A protein and the small-molecule ligand that binds it are described below.
Small molecule (SMILES): CC(=O)N[C@@H]1[C@@H](O)[C@H](O)[C@@H](CO)O[C@H]1O

Sequence of chain 1.B:
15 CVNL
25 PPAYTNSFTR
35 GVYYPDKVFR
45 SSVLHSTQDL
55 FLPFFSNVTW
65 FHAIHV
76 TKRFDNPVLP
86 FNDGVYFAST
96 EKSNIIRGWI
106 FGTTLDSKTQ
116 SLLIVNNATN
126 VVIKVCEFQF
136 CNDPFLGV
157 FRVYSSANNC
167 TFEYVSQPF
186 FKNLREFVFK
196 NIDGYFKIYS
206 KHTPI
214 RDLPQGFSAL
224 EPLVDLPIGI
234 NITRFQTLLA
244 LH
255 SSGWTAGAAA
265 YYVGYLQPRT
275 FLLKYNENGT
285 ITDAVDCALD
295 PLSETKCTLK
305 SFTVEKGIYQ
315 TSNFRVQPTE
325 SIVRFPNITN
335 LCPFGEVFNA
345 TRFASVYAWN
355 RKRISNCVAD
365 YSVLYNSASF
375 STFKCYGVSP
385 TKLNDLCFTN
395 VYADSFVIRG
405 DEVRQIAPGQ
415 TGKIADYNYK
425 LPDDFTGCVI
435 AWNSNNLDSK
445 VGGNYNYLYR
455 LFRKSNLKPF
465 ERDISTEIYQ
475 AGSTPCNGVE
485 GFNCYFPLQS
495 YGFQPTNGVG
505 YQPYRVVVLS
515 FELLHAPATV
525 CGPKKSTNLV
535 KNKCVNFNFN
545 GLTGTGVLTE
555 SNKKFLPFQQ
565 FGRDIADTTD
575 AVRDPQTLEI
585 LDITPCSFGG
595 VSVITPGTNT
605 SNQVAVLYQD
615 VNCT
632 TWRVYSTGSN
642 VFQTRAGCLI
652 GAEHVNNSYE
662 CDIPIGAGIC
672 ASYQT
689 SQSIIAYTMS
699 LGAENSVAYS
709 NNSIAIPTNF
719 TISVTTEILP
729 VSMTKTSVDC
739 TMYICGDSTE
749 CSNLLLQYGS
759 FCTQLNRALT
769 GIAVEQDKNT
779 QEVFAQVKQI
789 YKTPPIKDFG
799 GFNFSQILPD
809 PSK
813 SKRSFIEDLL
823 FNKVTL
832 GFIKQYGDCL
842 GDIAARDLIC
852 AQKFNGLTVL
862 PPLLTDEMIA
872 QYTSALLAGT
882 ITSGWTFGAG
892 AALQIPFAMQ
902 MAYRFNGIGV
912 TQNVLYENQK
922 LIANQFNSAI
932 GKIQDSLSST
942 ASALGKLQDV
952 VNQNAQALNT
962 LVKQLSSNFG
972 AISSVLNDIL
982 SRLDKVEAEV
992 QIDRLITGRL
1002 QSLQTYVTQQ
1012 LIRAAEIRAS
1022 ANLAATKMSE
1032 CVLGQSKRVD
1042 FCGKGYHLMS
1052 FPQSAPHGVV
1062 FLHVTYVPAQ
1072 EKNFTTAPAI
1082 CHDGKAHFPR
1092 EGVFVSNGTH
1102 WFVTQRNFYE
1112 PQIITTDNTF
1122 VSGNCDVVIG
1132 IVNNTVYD

Binding-site contacts:
Ligand atom C4 contacts residue NAG1 of chain 1.M at 3.6 Å.
Ligand atom C8 contacts residue ASN717 of chain 1.B at 4.0 Å.
Ligand atom C5 contacts residue NAG1 of chain 1.M at 4.5 Å.
Ligand atom C5 contacts residue ASN717 of chain 1.B at 4.1 Å.
Ligand atom C6 contacts residue NAG1 of chain 1.M at 4.2 Å.
Ligand atom O5 contacts residue ASN717 of chain 1.B at 3.0 Å (h-bond).
Ligand atom N2 contacts residue ASN717 of chain 1.B at 2.5 Å (h-bond).
Ligand atom O7 contacts residue GLN1071 of chain 1.B at 4.1 Å.
Ligand atom C3 contacts residue ASN717 of chain 1.B at 4.2 Å.
Ligand atom C7 contacts residue ASN717 of chain 1.B at 3.6 Å.
Ligand atom C1 contacts residue ASN717 of chain 1.B at 2.2 Å.
Ligand atom O6 contacts residue GLN926 of chain 1.B at 3.3 Å (h-bond).
Ligand atom C2 contacts residue ASN717 of chain 1.B at 3.2 Å.
Ligand atom O4 contacts residue NAG1 of chain 1.M at 2.4 Å.